Binding-site contacts:
Ligand atom C8 contacts residue ASN70 of chain 57.D at 3.9 Å.
Ligand atom N2 contacts residue PRO31 of chain 57.D at 2.5 Å (h-bond).
Ligand atom N2 contacts residue ASN70 of chain 57.D at 2.9 Å (h-bond).
Ligand atom O7 contacts residue PRO31 of chain 57.D at 3.2 Å (h-bond).
Ligand atom C2 contacts residue ASN70 of chain 57.D at 2.5 Å.
Ligand atom O7 contacts residue SER29 of chain 57.D at 4.4 Å.
Ligand atom C6 contacts residue ARG33 of chain 57.D at 3.3 Å.
Ligand atom O7 contacts residue ASN70 of chain 57.D at 3.3 Å (h-bond).
Ligand atom O3 contacts residue PRO31 of chain 57.D at 3.4 Å (h-bond).
Ligand atom O7 contacts residue SER71 of chain 57.D at 3.8 Å.
Ligand atom C2 contacts residue PRO31 of chain 57.D at 3.4 Å (hydrophobic).
Ligand atom C7 contacts residue ASN70 of chain 57.D at 3.1 Å.
Ligand atom C8 contacts residue PRO31 of chain 57.D at 4.4 Å (hydrophobic).
Ligand atom C1 contacts residue PRO31 of chain 57.D at 4.2 Å (hydrophobic).
Ligand atom C7 contacts residue PRO31 of chain 57.D at 3.1 Å (hydrophobic).
Ligand atom O5 contacts residue ASN70 of chain 57.D at 2.4 Å (h-bond).
Ligand atom C5 contacts residue ASN70 of chain 57.D at 3.7 Å.
Ligand atom C3 contacts residue PRO31 of chain 57.D at 3.3 Å (hydrophobic).
Ligand atom C3 contacts residue ASN70 of chain 57.D at 3.8 Å.
Ligand atom N2 contacts residue ASN32 of chain 57.D at 4.0 Å.
Ligand atom C5 contacts residue ARG33 of chain 57.D at 4.4 Å.
Ligand atom C1 contacts residue ARG33 of chain 57.D at 4.3 Å.
Ligand atom C4 contacts residue ASN70 of chain 57.D at 4.2 Å.
Ligand atom C1 contacts residue ASN70 of chain 57.D at 1.4 Å.
Ligand atom C1 contacts residue ASN32 of chain 57.D at 4.5 Å.
Ligand atom O6 contacts residue ARG33 of chain 57.D at 3.2 Å (salt-bridge).

A small-molecule ligand and the protein it binds are described below.
Small molecule (SMILES): CC(=O)N[C@@H]1[C@@H](O)[C@H](O)[C@@H](CO)O[C@H]1O

Sequence of chain 57.D:
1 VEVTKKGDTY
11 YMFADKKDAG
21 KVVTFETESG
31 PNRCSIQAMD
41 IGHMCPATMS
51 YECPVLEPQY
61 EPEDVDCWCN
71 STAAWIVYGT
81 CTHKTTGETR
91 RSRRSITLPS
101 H